This small molecule binds to this protein.
Small molecule (SMILES): Nc1ccn([C@H]2C[C@H](O)[C@@H](CO[P](=O)(O)O[P](=O)(O)OP(=O)(O)O)O2)c(=O)n1

Binding-site contacts:
Ligand atom PA contacts residue ASP669 of chain 1.A at 3.6 Å.
Ligand atom O4' contacts residue THR668 of chain 1.A at 3.7 Å.
Ligand atom O1B contacts residue ASP669 of chain 1.A at 2.8 Å (salt-bridge).
Ligand atom C2' contacts residue TYR530 of chain 1.A at 3.3 Å (hydrophobic).
Ligand atom O1A contacts residue MG1 of chain 1.E at 2.5 Å.
Ligand atom O2B contacts residue ASN619 of chain 1.A at 2.5 Å (h-bond).
Ligand atom O2G contacts residue PHE526 of chain 1.A at 3.0 Å (h-bond).
Ligand atom O3B contacts residue LYS615 of chain 1.A at 3.7 Å.
Ligand atom O3B contacts residue SER528 of chain 1.A at 3.6 Å (h-bond).
Ligand atom O1A contacts residue ASP669 of chain 1.A at 2.5 Å (salt-bridge).
Ligand atom O1G contacts residue ASP525 of chain 1.A at 3.4 Å (salt-bridge).
Ligand atom O2G contacts residue SER528 of chain 1.A at 2.7 Å (h-bond).
Ligand atom O1B contacts residue MG1 of chain 1.E at 2.0 Å.
Ligand atom C5' contacts residue MG1 of chain 1.F at 3.6 Å.
Ligand atom O1B contacts residue PHE526 of chain 1.A at 3.1 Å (h-bond).
Ligand atom O2A contacts residue MG1 of chain 1.F at 3.5 Å.
Ligand atom O3B contacts residue MG1 of chain 1.E at 3.7 Å.
Ligand atom PB contacts residue MG1 of chain 1.E at 3.3 Å.
Ligand atom O1B contacts residue SER528 of chain 1.A at 3.5 Å (h-bond).
Ligand atom O2G contacts residue ASN527 of chain 1.A at 2.6 Å.
Ligand atom O1G contacts residue MG1 of chain 1.E at 1.8 Å.
Ligand atom O1A contacts residue ASP525 of chain 1.A at 3.5 Å (salt-bridge).
Ligand atom O3G contacts residue LYS615 of chain 1.A at 3.1 Å (salt-bridge).
Ligand atom O1B contacts residue LEU529 of chain 1.A at 3.5 Å (h-bond).
Ligand atom PG contacts residue PHE526 of chain 1.A at 3.4 Å.
Ligand atom O3' contacts residue TYR530 of chain 1.A at 3.1 Å (h-bond).
Ligand atom C5' contacts residue ASP669 of chain 1.A at 3.0 Å.
Ligand atom PG contacts residue LYS615 of chain 1.A at 3.8 Å.
Ligand atom O1G contacts residue PHE526 of chain 1.A at 2.7 Å (h-bond).
Ligand atom PA contacts residue MG1 of chain 1.F at 3.0 Å.
Ligand atom O1A contacts residue MG1 of chain 1.F at 1.9 Å.
Ligand atom O2B contacts residue SER528 of chain 1.A at 3.3 Å.
Ligand atom PG contacts residue MG1 of chain 1.E at 3.1 Å.
Ligand atom O5' contacts residue ASP669 of chain 1.A at 3.7 Å.
Ligand atom O1G contacts residue ASP669 of chain 1.A at 3.7 Å.
Ligand atom O2G contacts residue MG1 of chain 1.E at 3.6 Å.
Ligand atom PA contacts residue MG1 of chain 1.E at 3.8 Å.
Ligand atom O5' contacts residue MG1 of chain 1.F at 3.4 Å.
Ligand atom O2 contacts residue TYR622 of chain 1.A at 3.7 Å.
Ligand atom PG contacts residue SER528 of chain 1.A at 3.6 Å.

Sequence of chain 1.A:
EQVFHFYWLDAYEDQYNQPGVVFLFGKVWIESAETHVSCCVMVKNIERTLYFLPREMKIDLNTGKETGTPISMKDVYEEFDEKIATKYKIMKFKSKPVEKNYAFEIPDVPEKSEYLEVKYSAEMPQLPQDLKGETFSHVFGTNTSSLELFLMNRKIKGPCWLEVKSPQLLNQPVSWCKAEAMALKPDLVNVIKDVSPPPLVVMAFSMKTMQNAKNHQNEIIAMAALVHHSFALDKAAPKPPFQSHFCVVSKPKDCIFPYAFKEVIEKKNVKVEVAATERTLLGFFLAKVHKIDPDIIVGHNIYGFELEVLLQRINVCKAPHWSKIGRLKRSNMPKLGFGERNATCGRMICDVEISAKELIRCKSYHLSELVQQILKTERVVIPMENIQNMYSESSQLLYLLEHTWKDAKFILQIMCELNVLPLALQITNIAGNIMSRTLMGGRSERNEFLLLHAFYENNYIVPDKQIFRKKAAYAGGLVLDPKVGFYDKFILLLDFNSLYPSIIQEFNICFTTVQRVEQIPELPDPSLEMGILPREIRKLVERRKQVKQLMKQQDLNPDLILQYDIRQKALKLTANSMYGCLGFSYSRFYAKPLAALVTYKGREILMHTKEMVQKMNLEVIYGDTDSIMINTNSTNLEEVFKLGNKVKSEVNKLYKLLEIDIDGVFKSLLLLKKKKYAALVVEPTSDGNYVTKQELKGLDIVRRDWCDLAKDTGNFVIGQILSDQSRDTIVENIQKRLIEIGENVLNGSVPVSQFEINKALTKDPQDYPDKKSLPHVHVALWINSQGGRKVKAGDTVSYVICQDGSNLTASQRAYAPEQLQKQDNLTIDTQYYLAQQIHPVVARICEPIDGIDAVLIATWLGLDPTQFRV